Sequence of chain 1.B:
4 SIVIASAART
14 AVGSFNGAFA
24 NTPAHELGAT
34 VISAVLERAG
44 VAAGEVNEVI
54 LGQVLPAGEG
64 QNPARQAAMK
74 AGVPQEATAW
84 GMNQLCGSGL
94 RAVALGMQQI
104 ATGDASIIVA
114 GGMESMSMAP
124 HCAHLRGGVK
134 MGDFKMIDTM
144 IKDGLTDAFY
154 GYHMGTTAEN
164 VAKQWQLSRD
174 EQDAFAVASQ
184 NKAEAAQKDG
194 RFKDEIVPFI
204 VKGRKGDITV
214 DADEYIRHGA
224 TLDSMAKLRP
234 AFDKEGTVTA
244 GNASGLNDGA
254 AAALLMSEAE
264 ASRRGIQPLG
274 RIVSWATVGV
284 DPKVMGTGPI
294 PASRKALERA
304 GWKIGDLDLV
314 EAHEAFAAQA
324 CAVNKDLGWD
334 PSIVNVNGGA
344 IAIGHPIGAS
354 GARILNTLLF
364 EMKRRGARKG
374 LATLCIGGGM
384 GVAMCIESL

The small molecule below binds the protein below.
Small molecule (SMILES): O=C[C@@H](O)[C@@H](O)[C@H](O)[C@H](O)CO

Sequence of chain 1.A:
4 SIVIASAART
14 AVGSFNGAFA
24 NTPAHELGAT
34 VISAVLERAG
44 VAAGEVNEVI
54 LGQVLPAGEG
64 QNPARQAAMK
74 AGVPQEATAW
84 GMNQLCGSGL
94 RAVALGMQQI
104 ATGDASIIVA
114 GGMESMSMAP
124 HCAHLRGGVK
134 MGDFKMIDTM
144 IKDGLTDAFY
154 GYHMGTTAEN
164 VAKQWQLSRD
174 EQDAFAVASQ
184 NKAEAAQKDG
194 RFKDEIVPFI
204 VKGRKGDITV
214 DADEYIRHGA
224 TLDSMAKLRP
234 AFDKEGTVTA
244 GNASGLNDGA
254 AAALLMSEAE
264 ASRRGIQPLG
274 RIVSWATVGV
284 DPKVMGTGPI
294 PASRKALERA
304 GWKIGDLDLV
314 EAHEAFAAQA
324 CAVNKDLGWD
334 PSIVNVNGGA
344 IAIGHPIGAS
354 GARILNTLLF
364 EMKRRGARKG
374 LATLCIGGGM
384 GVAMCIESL

Binding-site contacts:
Ligand atom C1 contacts residue GLN78 of chain 1.B at 3.0 Å.
Ligand atom O5 contacts residue VAL283 of chain 1.A at 2.7 Å.
Ligand atom O6 contacts residue VAL287 of chain 1.A at 4.1 Å.
Ligand atom C5 contacts residue ASP284 of chain 1.A at 3.4 Å.
Ligand atom C4 contacts residue GLN78 of chain 1.B at 3.9 Å.
Ligand atom O5 contacts residue GLN78 of chain 1.B at 3.8 Å.
Ligand atom O5 contacts residue ASP284 of chain 1.A at 2.9 Å (salt-bridge).
Ligand atom C5 contacts residue VAL283 of chain 1.A at 3.5 Å (hydrophobic).
Ligand atom O1 contacts residue ASP284 of chain 1.A at 2.8 Å (salt-bridge).
Ligand atom O3 contacts residue ASP284 of chain 1.A at 4.3 Å.
Ligand atom C6 contacts residue VAL283 of chain 1.A at 3.2 Å (hydrophobic).
Ligand atom O4 contacts residue GLU79 of chain 1.B at 4.4 Å.
Ligand atom C2 contacts residue GLN78 of chain 1.B at 4.4 Å.
Ligand atom C6 contacts residue THR290 of chain 1.A at 4.0 Å.
Ligand atom C6 contacts residue ASP284 of chain 1.A at 4.4 Å.
Ligand atom C4 contacts residue ASP284 of chain 1.A at 4.4 Å.
Ligand atom C5 contacts residue GLN78 of chain 1.B at 4.3 Å.
Ligand atom O3 contacts residue VAL287 of chain 1.A at 3.9 Å.
Ligand atom C1 contacts residue ASP284 of chain 1.A at 3.7 Å.
Ligand atom O6 contacts residue THR290 of chain 1.A at 2.9 Å (h-bond).
Ligand atom O1 contacts residue GLN78 of chain 1.B at 3.5 Å (h-bond).
Ligand atom O5 contacts residue GLY282 of chain 1.A at 4.0 Å.
Ligand atom O6 contacts residue VAL283 of chain 1.A at 3.7 Å.
Ligand atom O4 contacts residue GLN78 of chain 1.B at 4.4 Å.